A small-molecule ligand and the protein it binds are described below.
Small molecule (SMILES): CC(=O)N[C@@H]1[C@@H](O)[C@H](O)[C@@H](CO)O[C@H]1O

Binding-site contacts:
Ligand atom C7 contacts residue ASN603 of chain 1.B at 3.2 Å.
Ligand atom C3 contacts residue ASN603 of chain 1.B at 3.7 Å.
Ligand atom C8 contacts residue ASN603 of chain 1.B at 4.2 Å.
Ligand atom O5 contacts residue ASN603 of chain 1.B at 2.4 Å (h-bond).
Ligand atom C8 contacts residue THR604 of chain 1.B at 4.0 Å.
Ligand atom C5 contacts residue ASN603 of chain 1.B at 3.5 Å.
Ligand atom O7 contacts residue ASN603 of chain 1.B at 3.4 Å (h-bond).
Ligand atom C2 contacts residue ASN603 of chain 1.B at 2.5 Å.
Ligand atom C4 contacts residue ASN603 of chain 1.B at 4.2 Å.
Ligand atom N2 contacts residue ASN603 of chain 1.B at 2.8 Å (h-bond).
Ligand atom C1 contacts residue ASN603 of chain 1.B at 1.4 Å.
Ligand atom C7 contacts residue THR604 of chain 1.B at 4.5 Å.
Ligand atom O7 contacts residue THR604 of chain 1.B at 4.2 Å.

Sequence of chain 1.B:
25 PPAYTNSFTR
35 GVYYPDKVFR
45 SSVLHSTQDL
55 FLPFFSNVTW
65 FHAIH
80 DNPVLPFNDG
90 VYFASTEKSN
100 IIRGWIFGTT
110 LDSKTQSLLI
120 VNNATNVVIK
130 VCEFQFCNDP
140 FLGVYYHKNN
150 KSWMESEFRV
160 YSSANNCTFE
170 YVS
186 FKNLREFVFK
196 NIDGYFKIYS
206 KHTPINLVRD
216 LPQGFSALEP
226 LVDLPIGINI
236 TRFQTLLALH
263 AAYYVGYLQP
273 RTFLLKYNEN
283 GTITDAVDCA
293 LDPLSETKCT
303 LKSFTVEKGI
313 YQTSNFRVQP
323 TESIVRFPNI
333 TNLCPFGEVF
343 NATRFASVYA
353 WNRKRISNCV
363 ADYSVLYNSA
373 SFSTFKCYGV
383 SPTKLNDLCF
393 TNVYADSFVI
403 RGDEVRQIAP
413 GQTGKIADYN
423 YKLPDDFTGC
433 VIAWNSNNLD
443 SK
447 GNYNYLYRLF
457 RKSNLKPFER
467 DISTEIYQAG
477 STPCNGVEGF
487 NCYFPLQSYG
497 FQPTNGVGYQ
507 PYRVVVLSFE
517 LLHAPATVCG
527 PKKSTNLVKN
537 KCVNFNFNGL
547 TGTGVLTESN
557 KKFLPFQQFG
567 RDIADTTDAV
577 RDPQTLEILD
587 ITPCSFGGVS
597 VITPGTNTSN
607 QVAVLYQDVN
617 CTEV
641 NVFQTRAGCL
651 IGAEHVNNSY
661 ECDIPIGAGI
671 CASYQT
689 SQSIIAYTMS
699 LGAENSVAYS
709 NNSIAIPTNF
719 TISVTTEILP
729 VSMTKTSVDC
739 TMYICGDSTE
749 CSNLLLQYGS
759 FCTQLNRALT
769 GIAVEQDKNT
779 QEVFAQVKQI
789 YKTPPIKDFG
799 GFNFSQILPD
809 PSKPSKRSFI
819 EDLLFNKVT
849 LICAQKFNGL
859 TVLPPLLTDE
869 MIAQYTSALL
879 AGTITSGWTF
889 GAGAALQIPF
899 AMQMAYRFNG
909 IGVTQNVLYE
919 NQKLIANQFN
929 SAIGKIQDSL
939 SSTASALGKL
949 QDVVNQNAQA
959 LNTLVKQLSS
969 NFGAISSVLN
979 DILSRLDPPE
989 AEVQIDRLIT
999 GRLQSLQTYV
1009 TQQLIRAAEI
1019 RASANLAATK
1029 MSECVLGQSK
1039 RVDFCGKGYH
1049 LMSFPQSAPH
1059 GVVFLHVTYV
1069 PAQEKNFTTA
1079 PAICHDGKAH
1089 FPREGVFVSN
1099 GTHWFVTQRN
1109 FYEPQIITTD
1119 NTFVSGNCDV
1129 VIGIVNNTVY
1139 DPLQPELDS